Sequence of chain 1.A:
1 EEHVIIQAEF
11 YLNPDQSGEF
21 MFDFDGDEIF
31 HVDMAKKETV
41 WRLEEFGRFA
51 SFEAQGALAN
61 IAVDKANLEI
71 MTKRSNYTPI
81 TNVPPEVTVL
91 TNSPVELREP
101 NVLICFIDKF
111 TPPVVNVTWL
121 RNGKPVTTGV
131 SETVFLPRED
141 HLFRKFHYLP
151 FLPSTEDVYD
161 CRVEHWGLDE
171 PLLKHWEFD

A small-molecule ligand and the protein it binds are described below.
Small molecule (SMILES): CC(=O)N[C@H]1[C@H](O[C@H]2[C@H](O)[C@@H](NC(C)=O)CO[C@@H]2CO)O[C@H](CO)[C@@H](O)[C@@H]1O

Binding-site contacts:
Ligand atom C8 contacts residue VAL114 of chain 1.A at 3.7 Å (hydrophobic).
Ligand atom C7 contacts residue GLU164 of chain 1.A at 3.9 Å.
Ligand atom C8 contacts residue VAL115 of chain 1.A at 3.7 Å (hydrophobic).
Ligand atom O7 contacts residue ASN116 of chain 1.A at 3.6 Å (h-bond).
Ligand atom C3 contacts residue TRP166 of chain 1.A at 4.2 Å (hydrophobic).
Ligand atom C1 contacts residue ASN116 of chain 1.A at 1.4 Å.
Ligand atom C4 contacts residue ASN116 of chain 1.A at 4.2 Å.
Ligand atom C7 contacts residue ASN116 of chain 1.A at 3.1 Å.
Ligand atom C8 contacts residue TRP166 of chain 1.A at 4.0 Å (hydrophobic).
Ligand atom C5 contacts residue ASN116 of chain 1.A at 3.7 Å.
Ligand atom C8 contacts residue GLU164 of chain 1.A at 3.1 Å.
Ligand atom O5 contacts residue ASN116 of chain 1.A at 2.4 Å (h-bond).
Ligand atom C2 contacts residue GLU164 of chain 1.A at 4.4 Å.
Ligand atom O7 contacts residue GLU164 of chain 1.A at 3.7 Å.
Ligand atom O3 contacts residue TRP166 of chain 1.A at 3.5 Å (h-bond).
Ligand atom C7 contacts residue TRP166 of chain 1.A at 3.2 Å (hydrophobic).
Ligand atom O7 contacts residue TRP166 of chain 1.A at 3.4 Å (h-bond).
Ligand atom O7 contacts residue HIS165 of chain 1.A at 4.1 Å.
Ligand atom N2 contacts residue ASN116 of chain 1.A at 2.9 Å (h-bond).
Ligand atom C2 contacts residue ASN116 of chain 1.A at 2.4 Å.
Ligand atom N2 contacts residue TRP166 of chain 1.A at 3.2 Å (h-bond).
Ligand atom C8 contacts residue ASN116 of chain 1.A at 3.6 Å.
Ligand atom C8 contacts residue HIS165 of chain 1.A at 4.1 Å.
Ligand atom O5 contacts residue GLU164 of chain 1.A at 4.1 Å.
Ligand atom C1 contacts residue GLU164 of chain 1.A at 4.2 Å.
Ligand atom C2 contacts residue TRP166 of chain 1.A at 4.2 Å (hydrophobic).
Ligand atom C3 contacts residue ASN116 of chain 1.A at 3.8 Å.